Binding-site contacts:
Ligand atom N4' contacts residue ASP69 of chain 1.A at 3.0 Å (salt-bridge).
Ligand atom C2 contacts residue TYR231 of chain 1.A at 4.0 Å (hydrophobic).
Ligand atom C3 contacts residue TYR231 of chain 1.A at 3.5 Å (hydrophobic).
Ligand atom N1' contacts residue CYS119 of chain 1.A at 3.4 Å (h-bond).
Ligand atom O5G contacts residue PHE159 of chain 1.A at 3.3 Å.
Ligand atom C6' contacts residue CYS119 of chain 1.A at 3.5 Å (hydrophobic).
Ligand atom N4' contacts residue TYR261 of chain 1.A at 4.0 Å.
Ligand atom C35 contacts residue TYR54 of chain 1.A at 3.7 Å (hydrophobic).
Ligand atom C2' contacts residue GLU233 of chain 1.A at 4.0 Å.
Ligand atom C4A contacts residue TYR54 of chain 1.A at 3.5 Å (hydrophobic).
Ligand atom C4A contacts residue TYR231 of chain 1.A at 3.5 Å (hydrophobic).
Ligand atom C2' contacts residue CYS119 of chain 1.A at 3.7 Å (hydrophobic).
Ligand atom N3' contacts residue PHE14 of chain 1.A at 3.3 Å.
Ligand atom C6' contacts residue GLU233 of chain 1.A at 3.5 Å.
Ligand atom C2A contacts residue TYR117 of chain 1.A at 3.7 Å (hydrophobic).
Ligand atom S1 contacts residue TYR54 of chain 1.A at 3.7 Å.
Ligand atom N4' contacts residue TYR54 of chain 1.A at 2.8 Å (h-bond).
Ligand atom C4A contacts residue TYR261 of chain 1.A at 4.0 Å (hydrophobic).
Ligand atom C2' contacts residue PHE14 of chain 1.A at 3.7 Å (hydrophobic).
Ligand atom C6' contacts residue TYR231 of chain 1.A at 4.0 Å (hydrophobic).
Ligand atom C5B contacts residue PHE159 of chain 1.A at 3.7 Å (hydrophobic).
Ligand atom C35 contacts residue TYR231 of chain 1.A at 3.5 Å (hydrophobic).
Ligand atom C5 contacts residue TYR54 of chain 1.A at 3.5 Å (hydrophobic).
Ligand atom S1 contacts residue TYR16 of chain 1.A at 3.8 Å.
Ligand atom C2A contacts residue PHE14 of chain 1.A at 4.0 Å (hydrophobic).
Ligand atom C2 contacts residue TYR54 of chain 1.A at 3.9 Å (hydrophobic).
Ligand atom C4 contacts residue TYR231 of chain 1.A at 3.5 Å (hydrophobic).
Ligand atom C5A contacts residue TYR54 of chain 1.A at 3.9 Å (hydrophobic).
Ligand atom C2' contacts residue ASP263 of chain 1.A at 3.5 Å.
Ligand atom N4' contacts residue ASP263 of chain 1.A at 3.1 Å (salt-bridge).
Ligand atom C4' contacts residue ASP263 of chain 1.A at 3.6 Å.
Ligand atom C2A contacts residue GLU233 of chain 1.A at 4.0 Å.
Ligand atom C2A contacts residue ASP263 of chain 1.A at 3.3 Å.
Ligand atom N1' contacts residue GLU233 of chain 1.A at 2.9 Å (salt-bridge).
Ligand atom C4' contacts residue PHE14 of chain 1.A at 3.5 Å (hydrophobic).
Ligand atom C3 contacts residue TYR54 of chain 1.A at 3.3 Å (hydrophobic).
Ligand atom N4' contacts residue PHE14 of chain 1.A at 3.7 Å.
Ligand atom N3' contacts residue ASP263 of chain 1.A at 2.9 Å (salt-bridge).
Ligand atom C4' contacts residue TYR54 of chain 1.A at 3.8 Å (hydrophobic).
Ligand atom C4 contacts residue TYR54 of chain 1.A at 3.2 Å (hydrophobic).

The small molecule below binds the protein below.
Small molecule (SMILES): Cc1ncc(Cc2csc(CCO)c2C)c(N)n1

Sequence of chain 1.A:
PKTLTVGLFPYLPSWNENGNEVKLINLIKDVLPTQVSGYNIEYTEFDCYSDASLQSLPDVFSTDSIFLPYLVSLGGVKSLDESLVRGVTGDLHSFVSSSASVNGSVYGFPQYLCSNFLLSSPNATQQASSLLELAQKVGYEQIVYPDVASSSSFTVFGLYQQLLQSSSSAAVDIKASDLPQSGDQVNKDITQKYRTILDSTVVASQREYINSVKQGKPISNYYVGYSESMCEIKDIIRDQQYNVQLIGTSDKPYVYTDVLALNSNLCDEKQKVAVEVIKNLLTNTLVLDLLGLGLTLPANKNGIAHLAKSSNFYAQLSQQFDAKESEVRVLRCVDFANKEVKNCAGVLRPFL